Sequence of chain 1.B:
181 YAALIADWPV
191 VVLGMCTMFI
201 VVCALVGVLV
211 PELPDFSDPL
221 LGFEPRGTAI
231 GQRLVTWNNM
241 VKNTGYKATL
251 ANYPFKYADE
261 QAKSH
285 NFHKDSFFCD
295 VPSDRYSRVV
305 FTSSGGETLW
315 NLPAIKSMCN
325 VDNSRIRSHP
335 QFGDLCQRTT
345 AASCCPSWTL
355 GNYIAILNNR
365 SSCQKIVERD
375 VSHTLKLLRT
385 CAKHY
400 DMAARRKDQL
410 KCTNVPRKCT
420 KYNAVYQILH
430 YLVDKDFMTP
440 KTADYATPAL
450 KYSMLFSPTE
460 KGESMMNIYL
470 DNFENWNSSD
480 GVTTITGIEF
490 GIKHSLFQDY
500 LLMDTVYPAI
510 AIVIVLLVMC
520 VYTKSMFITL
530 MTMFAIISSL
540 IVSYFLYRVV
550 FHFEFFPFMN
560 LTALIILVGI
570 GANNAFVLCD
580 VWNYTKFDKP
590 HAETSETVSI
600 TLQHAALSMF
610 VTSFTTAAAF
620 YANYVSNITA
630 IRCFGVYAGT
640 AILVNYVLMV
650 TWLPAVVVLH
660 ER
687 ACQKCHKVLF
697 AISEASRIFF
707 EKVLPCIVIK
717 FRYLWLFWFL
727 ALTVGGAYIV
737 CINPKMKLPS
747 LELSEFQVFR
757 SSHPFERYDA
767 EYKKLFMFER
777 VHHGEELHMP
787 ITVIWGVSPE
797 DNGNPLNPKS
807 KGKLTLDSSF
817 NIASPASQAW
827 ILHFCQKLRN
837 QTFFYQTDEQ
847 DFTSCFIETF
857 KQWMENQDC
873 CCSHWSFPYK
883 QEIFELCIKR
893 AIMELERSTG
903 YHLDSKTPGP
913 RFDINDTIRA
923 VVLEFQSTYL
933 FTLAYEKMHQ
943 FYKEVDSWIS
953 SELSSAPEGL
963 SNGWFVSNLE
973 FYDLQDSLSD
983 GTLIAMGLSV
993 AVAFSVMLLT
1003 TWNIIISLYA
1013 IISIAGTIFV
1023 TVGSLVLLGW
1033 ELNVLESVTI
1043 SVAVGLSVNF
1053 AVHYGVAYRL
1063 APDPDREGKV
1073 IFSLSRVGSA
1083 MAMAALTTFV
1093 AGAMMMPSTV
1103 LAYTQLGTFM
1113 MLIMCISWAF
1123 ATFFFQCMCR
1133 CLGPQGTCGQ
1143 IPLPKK

Binding-site contacts:
Ligand atom C8 contacts residue ASN836 of chain 1.B at 4.4 Å.
Ligand atom C4 contacts residue ASN836 of chain 1.B at 4.3 Å.
Ligand atom C8 contacts residue GLN832 of chain 1.B at 4.1 Å.
Ligand atom O7 contacts residue ASN836 of chain 1.B at 3.1 Å (h-bond).
Ligand atom C3 contacts residue ASN836 of chain 1.B at 3.9 Å.
Ligand atom C2 contacts residue ASN836 of chain 1.B at 2.6 Å.
Ligand atom O5 contacts residue ASN836 of chain 1.B at 2.4 Å (h-bond).
Ligand atom C1 contacts residue ASN836 of chain 1.B at 1.5 Å.
Ligand atom C5 contacts residue ASN836 of chain 1.B at 3.7 Å.
Ligand atom C7 contacts residue ASN836 of chain 1.B at 3.2 Å.
Ligand atom N2 contacts residue ASN836 of chain 1.B at 3.0 Å (h-bond).

This small molecule binds to this protein.
Small molecule (SMILES): CC(=O)N[C@@H]1[C@@H](O)[C@H](O)[C@@H](CO)O[C@H]1O